Binding-site contacts:
Ligand atom C2 contacts residue LYS199 of chain 1.B at 3.2 Å.
Ligand atom O5' contacts residue MET201 of chain 1.B at 3.2 Å (h-bond).
Ligand atom N8 contacts residue ASP225 of chain 1.B at 3.7 Å.
Ligand atom C5' contacts residue MET201 of chain 1.B at 3.5 Å (hydrophobic).
Ligand atom N7 contacts residue CYS117 of chain 1.B at 3.2 Å.
Ligand atom O2' contacts residue THR116 of chain 1.B at 3.7 Å.
Ligand atom N1 contacts residue LEU181 of chain 1.B at 3.5 Å (h-bond).
Ligand atom C4 contacts residue LYS199 of chain 1.B at 3.7 Å.
Ligand atom C5 contacts residue LYS199 of chain 1.B at 3.7 Å.
Ligand atom O2' contacts residue GLU202 of chain 1.B at 2.9 Å (salt-bridge).
Ligand atom N3 contacts residue ASP200 of chain 1.B at 3.5 Å.
Ligand atom O5' contacts residue VAL90 of chain 1.B at 3.7 Å.
Ligand atom C2 contacts residue MET201 of chain 1.B at 3.7 Å (hydrophobic).
Ligand atom O4' contacts residue PHE237 of chain 1.B at 3.4 Å.
Ligand atom C5 contacts residue ASP225 of chain 1.B at 3.7 Å.
Ligand atom N7 contacts residue GLY118 of chain 1.B at 3.2 Å (h-bond).
Ligand atom C1' contacts residue THR116 of chain 1.B at 3.3 Å.
Ligand atom C9 contacts residue THR116 of chain 1.B at 3.7 Å.
Ligand atom C5 contacts residue GLY118 of chain 1.B at 3.4 Å.
Ligand atom O2' contacts residue MET201 of chain 1.B at 2.8 Å (h-bond).
Ligand atom N7 contacts residue THR224 of chain 1.B at 3.6 Å.
Ligand atom N6 contacts residue GLY118 of chain 1.B at 3.6 Å.
Ligand atom C3' contacts residue MET201 of chain 1.B at 3.7 Å (hydrophobic).
Ligand atom O4' contacts residue THR116 of chain 1.B at 3.3 Å (h-bond).
Ligand atom C6 contacts residue GLY118 of chain 1.B at 3.7 Å.
Ligand atom N8 contacts residue CYS117 of chain 1.B at 3.4 Å.
Ligand atom N8 contacts residue THR224 of chain 1.B at 3.5 Å (h-bond).
Ligand atom N1 contacts residue LYS199 of chain 1.B at 2.8 Å (salt-bridge).
Ligand atom C2' contacts residue MET201 of chain 1.B at 3.6 Å (hydrophobic).
Ligand atom N6 contacts residue THR233 of chain 1.B at 3.6 Å.
Ligand atom N6 contacts residue ASP225 of chain 1.B at 2.8 Å (salt-bridge).
Ligand atom C5 contacts residue LEU181 of chain 1.B at 3.7 Å (hydrophobic).
Ligand atom C6 contacts residue LYS199 of chain 1.B at 3.7 Å.
Ligand atom N8 contacts residue PHE237 of chain 1.B at 3.6 Å.
Ligand atom O2' contacts residue ASP200 of chain 1.B at 3.4 Å.
Ligand atom C3' contacts residue GLU202 of chain 1.B at 3.3 Å.
Ligand atom C5' contacts residue PHE237 of chain 1.B at 3.7 Å (hydrophobic).
Ligand atom N7 contacts residue ASP225 of chain 1.B at 2.7 Å (salt-bridge).
Ligand atom N3 contacts residue MET201 of chain 1.B at 3.4 Å.
Ligand atom O3' contacts residue GLU202 of chain 1.B at 2.7 Å (salt-bridge).

Sequence of chain 1.B:
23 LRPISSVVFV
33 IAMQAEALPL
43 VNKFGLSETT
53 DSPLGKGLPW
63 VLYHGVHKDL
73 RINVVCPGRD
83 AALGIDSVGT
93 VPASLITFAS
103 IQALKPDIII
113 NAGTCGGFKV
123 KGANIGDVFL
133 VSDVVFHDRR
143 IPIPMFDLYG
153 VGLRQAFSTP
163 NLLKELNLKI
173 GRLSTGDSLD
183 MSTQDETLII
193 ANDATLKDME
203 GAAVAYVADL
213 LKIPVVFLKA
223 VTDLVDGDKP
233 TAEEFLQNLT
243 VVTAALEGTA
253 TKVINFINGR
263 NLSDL

This protein binds this small molecule.
Small molecule (SMILES): Nc1ncnc2c([C@@H]3O[C@H](CO)[C@@H](O)[C@H]3O)n[nH]c12